Sequence of chain 1.C:
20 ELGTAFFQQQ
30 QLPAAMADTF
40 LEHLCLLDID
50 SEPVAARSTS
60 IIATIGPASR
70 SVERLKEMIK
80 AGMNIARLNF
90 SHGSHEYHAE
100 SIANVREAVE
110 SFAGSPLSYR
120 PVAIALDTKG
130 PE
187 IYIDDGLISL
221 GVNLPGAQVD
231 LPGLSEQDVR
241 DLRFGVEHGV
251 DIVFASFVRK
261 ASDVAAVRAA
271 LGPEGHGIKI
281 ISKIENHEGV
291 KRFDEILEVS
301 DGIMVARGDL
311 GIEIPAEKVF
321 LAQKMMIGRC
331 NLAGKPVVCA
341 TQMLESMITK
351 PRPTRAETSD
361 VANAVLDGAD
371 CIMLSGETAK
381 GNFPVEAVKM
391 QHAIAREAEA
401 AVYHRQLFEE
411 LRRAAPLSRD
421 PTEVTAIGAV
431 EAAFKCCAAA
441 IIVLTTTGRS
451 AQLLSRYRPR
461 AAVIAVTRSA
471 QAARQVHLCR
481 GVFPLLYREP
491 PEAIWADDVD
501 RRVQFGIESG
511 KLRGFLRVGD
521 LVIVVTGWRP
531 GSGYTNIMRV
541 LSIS

This protein binds this small molecule.
Small molecule (SMILES): O=P(O)(O)OC[C@H]1O[C@](O)(COP(=O)(O)O)[C@@H](O)[C@@H]1O

Binding-site contacts:
Ligand atom O4P contacts residue SER450 of chain 1.C at 2.6 Å (h-bond).
Ligand atom O4 contacts residue THR535 of chain 1.C at 3.5 Å (h-bond).
Ligand atom O5P contacts residue THR446 of chain 1.C at 3.2 Å (h-bond).
Ligand atom P2 contacts residue THR446 of chain 1.C at 3.8 Å.
Ligand atom O6P contacts residue GLY533 of chain 1.C at 2.9 Å (h-bond).
Ligand atom P2 contacts residue THR445 of chain 1.C at 3.5 Å.
Ligand atom P1 contacts residue ARG502 of chain 1.C at 3.5 Å.
Ligand atom O3P contacts residue ARG502 of chain 1.C at 2.6 Å (salt-bridge).
Ligand atom O4P contacts residue THR445 of chain 1.C at 2.6 Å (h-bond).
Ligand atom O1P contacts residue ARG502 of chain 1.C at 2.7 Å (salt-bridge).
Ligand atom O2P contacts residue PRO530 of chain 1.C at 3.6 Å.
Ligand atom O5P contacts residue SER532 of chain 1.C at 3.0 Å (h-bond).
Ligand atom O4 contacts residue GLY533 of chain 1.C at 3.7 Å.
Ligand atom O2 contacts residue GLY527 of chain 1.C at 3.5 Å (h-bond).
Ligand atom O6P contacts residue SER532 of chain 1.C at 3.6 Å.
Ligand atom O2 contacts residue LEU444 of chain 1.C at 3.5 Å.
Ligand atom P2 contacts residue SER450 of chain 1.C at 3.6 Å.
Ligand atom O6P contacts residue SER450 of chain 1.C at 3.7 Å.
Ligand atom O2P contacts residue GLY531 of chain 1.C at 2.9 Å (h-bond).
Ligand atom O5P contacts residue THR445 of chain 1.C at 3.5 Å (h-bond).
Ligand atom C5 contacts residue GLY531 of chain 1.C at 3.4 Å.
Ligand atom O4 contacts residue TYR534 of chain 1.C at 3.0 Å (h-bond).
Ligand atom O3 contacts residue ARG529 of chain 1.C at 3.0 Å (salt-bridge).
Ligand atom C6 contacts residue SER450 of chain 1.C at 3.7 Å.
Ligand atom O6 contacts residue THR446 of chain 1.C at 3.4 Å (h-bond).
Ligand atom O5 contacts residue LEU444 of chain 1.C at 3.7 Å.
Ligand atom C6 contacts residue LEU444 of chain 1.C at 3.6 Å (hydrophobic).
Ligand atom O3P contacts residue TRP495 of chain 1.C at 2.9 Å (h-bond).
Ligand atom O1P contacts residue THR446 of chain 1.C at 3.6 Å (h-bond).
Ligand atom C4 contacts residue GLY531 of chain 1.C at 3.3 Å.
Ligand atom O3 contacts residue GLY527 of chain 1.C at 3.1 Å.
Ligand atom C6 contacts residue THR535 of chain 1.C at 3.3 Å.
Ligand atom C3 contacts residue GLY531 of chain 1.C at 3.6 Å.
Ligand atom O6 contacts residue THR445 of chain 1.C at 3.7 Å.
Ligand atom O5P contacts residue THR447 of chain 1.C at 2.7 Å (h-bond).
Ligand atom C3 contacts residue ARG529 of chain 1.C at 3.4 Å.
Ligand atom O3 contacts residue TRP495 of chain 1.C at 3.6 Å.
Ligand atom C4 contacts residue THR535 of chain 1.C at 3.7 Å.
Ligand atom O4 contacts residue GLY531 of chain 1.C at 2.5 Å (h-bond).
Ligand atom O1 contacts residue GLY531 of chain 1.C at 3.7 Å.